Sequence of chain 1.D:
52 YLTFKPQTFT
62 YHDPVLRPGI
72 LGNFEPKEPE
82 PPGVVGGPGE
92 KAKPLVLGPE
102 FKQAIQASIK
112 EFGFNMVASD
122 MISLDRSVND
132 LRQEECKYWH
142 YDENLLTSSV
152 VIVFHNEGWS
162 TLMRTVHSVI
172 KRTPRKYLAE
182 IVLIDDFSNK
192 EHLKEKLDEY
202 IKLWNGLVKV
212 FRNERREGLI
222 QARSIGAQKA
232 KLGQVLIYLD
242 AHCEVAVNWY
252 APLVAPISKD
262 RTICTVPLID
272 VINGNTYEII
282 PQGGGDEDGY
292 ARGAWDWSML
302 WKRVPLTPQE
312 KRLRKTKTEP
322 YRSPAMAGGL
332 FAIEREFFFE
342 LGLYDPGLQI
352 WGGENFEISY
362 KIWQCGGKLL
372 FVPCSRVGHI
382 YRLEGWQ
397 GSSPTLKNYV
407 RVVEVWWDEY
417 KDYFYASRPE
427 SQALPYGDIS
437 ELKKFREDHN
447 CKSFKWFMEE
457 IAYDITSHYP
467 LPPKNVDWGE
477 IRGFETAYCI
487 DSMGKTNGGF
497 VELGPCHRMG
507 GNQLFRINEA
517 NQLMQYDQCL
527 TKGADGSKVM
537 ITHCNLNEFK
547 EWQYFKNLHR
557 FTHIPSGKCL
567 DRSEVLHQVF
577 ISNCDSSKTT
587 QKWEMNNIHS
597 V

This small molecule binds to this protein.
Small molecule (SMILES): CC(=O)N[C@@H]1[C@@H](O)[C@H](O)[C@@H](CO)O[C@H]1O

Binding-site contacts:
Ligand atom O3 contacts residue GLY329 of chain 1.D at 3.9 Å.
Ligand atom O4 contacts residue ARG224 of chain 1.D at 3.2 Å (salt-bridge).
Ligand atom O3 contacts residue ARG224 of chain 1.D at 2.8 Å (salt-bridge).
Ligand atom C1 contacts residue UDP1 of chain 1.K at 3.5 Å.
Ligand atom C3 contacts residue UDP1 of chain 1.K at 3.4 Å.
Ligand atom C7 contacts residue GLY330 of chain 1.D at 3.8 Å.
Ligand atom O3 contacts residue GLY330 of chain 1.D at 3.0 Å.
Ligand atom O7 contacts residue GLY330 of chain 1.D at 3.3 Å (h-bond).
Ligand atom C6 contacts residue GLY353 of chain 1.D at 3.9 Å.
Ligand atom O4 contacts residue GLU355 of chain 1.D at 2.9 Å (salt-bridge).
Ligand atom O3 contacts residue UDP1 of chain 1.K at 3.7 Å.
Ligand atom O7 contacts residue ILE270 of chain 1.D at 3.8 Å.
Ligand atom C2 contacts residue ALA328 of chain 1.D at 3.7 Å (hydrophobic).
Ligand atom O6 contacts residue TRP352 of chain 1.D at 3.7 Å.
Ligand atom C4 contacts residue GLU355 of chain 1.D at 3.2 Å.
Ligand atom N2 contacts residue GLY330 of chain 1.D at 3.8 Å.
Ligand atom O4 contacts residue LEU220 of chain 1.D at 2.9 Å.
Ligand atom C5 contacts residue TRP352 of chain 1.D at 3.9 Å (hydrophobic).
Ligand atom C6 contacts residue GLU355 of chain 1.D at 3.2 Å.
Ligand atom C7 contacts residue UDP1 of chain 1.K at 3.8 Å.
Ligand atom C8 contacts residue HIS380 of chain 1.D at 3.2 Å.
Ligand atom C5 contacts residue GLU355 of chain 1.D at 4.0 Å.
Ligand atom C2 contacts residue GLY330 of chain 1.D at 3.5 Å.
Ligand atom O7 contacts residue GLY329 of chain 1.D at 3.7 Å.
Ligand atom O5 contacts residue ALA328 of chain 1.D at 2.9 Å (h-bond).
Ligand atom C8 contacts residue UDP1 of chain 1.K at 3.9 Å.
Ligand atom O1 contacts residue UDP1 of chain 1.K at 4.0 Å.
Ligand atom O6 contacts residue GLY353 of chain 1.D at 2.9 Å.
Ligand atom O1 contacts residue ALA328 of chain 1.D at 3.5 Å (h-bond).
Ligand atom C5 contacts residue ALA328 of chain 1.D at 3.9 Å (hydrophobic).
Ligand atom C6 contacts residue ASN356 of chain 1.D at 4.0 Å.
Ligand atom C1 contacts residue ALA328 of chain 1.D at 3.5 Å (hydrophobic).
Ligand atom O7 contacts residue ALA328 of chain 1.D at 2.9 Å.
Ligand atom C4 contacts residue ARG224 of chain 1.D at 3.6 Å.
Ligand atom O3 contacts residue ASP241 of chain 1.D at 3.4 Å (salt-bridge).
Ligand atom N2 contacts residue UDP1 of chain 1.K at 2.8 Å (h-bond).
Ligand atom O6 contacts residue GLU355 of chain 1.D at 2.6 Å (salt-bridge).
Ligand atom C3 contacts residue ARG224 of chain 1.D at 3.8 Å.
Ligand atom C3 contacts residue GLY330 of chain 1.D at 3.8 Å.
Ligand atom C2 contacts residue UDP1 of chain 1.K at 3.5 Å.